Binding-site contacts:
Ligand atom C8 contacts residue VAL291 of chain 1.A at 4.2 Å (hydrophobic).
Ligand atom C7 contacts residue ASN279 of chain 1.A at 3.1 Å.
Ligand atom C4 contacts residue ASN279 of chain 1.A at 4.2 Å.
Ligand atom C8 contacts residue GLU69 of chain 1.B at 3.1 Å.
Ligand atom O7 contacts residue ASN279 of chain 1.A at 2.9 Å (h-bond).
Ligand atom C1 contacts residue ASN292 of chain 1.A at 4.2 Å.
Ligand atom N2 contacts residue VAL291 of chain 1.A at 3.5 Å (h-bond).
Ligand atom C2 contacts residue ASN279 of chain 1.A at 2.4 Å.
Ligand atom C3 contacts residue ASN279 of chain 1.A at 3.8 Å.
Ligand atom C1 contacts residue VAL291 of chain 1.A at 3.5 Å (hydrophobic).
Ligand atom C2 contacts residue VAL291 of chain 1.A at 3.9 Å (hydrophobic).
Ligand atom O6 contacts residue ASN292 of chain 1.A at 4.2 Å.
Ligand atom O5 contacts residue ASN279 of chain 1.A at 2.4 Å (h-bond).
Ligand atom C3 contacts residue VAL291 of chain 1.A at 4.2 Å (hydrophobic).
Ligand atom C5 contacts residue ASN292 of chain 1.A at 4.3 Å.
Ligand atom O5 contacts residue ASN292 of chain 1.A at 4.0 Å.
Ligand atom C8 contacts residue LYS293 of chain 1.A at 4.2 Å.
Ligand atom C7 contacts residue VAL291 of chain 1.A at 4.3 Å (hydrophobic).
Ligand atom N2 contacts residue ASN279 of chain 1.A at 2.9 Å (h-bond).
Ligand atom C8 contacts residue ASN279 of chain 1.A at 4.3 Å.
Ligand atom C5 contacts residue ASN279 of chain 1.A at 3.7 Å.
Ligand atom C1 contacts residue ASN279 of chain 1.A at 1.4 Å.
Ligand atom C8 contacts residue SER39 of chain 1.A at 3.2 Å.

Sequence of chain 1.B:
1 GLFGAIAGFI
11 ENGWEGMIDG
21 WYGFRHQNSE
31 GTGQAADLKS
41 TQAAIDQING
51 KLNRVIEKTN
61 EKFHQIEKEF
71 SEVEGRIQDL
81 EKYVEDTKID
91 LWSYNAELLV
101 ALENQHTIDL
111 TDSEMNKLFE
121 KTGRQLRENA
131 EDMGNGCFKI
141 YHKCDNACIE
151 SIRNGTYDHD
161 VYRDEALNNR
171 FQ

Sequence of chain 1.A:
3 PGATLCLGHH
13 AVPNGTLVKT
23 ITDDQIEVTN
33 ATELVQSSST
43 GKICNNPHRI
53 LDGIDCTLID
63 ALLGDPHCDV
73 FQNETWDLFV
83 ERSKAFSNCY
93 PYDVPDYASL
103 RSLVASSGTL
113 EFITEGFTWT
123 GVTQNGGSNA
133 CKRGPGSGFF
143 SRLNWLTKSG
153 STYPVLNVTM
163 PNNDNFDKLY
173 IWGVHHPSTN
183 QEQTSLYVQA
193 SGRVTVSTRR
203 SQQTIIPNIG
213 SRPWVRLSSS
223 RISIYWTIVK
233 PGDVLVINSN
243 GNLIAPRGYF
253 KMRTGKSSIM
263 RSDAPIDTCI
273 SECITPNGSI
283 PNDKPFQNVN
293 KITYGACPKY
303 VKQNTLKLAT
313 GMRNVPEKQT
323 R

A small-molecule ligand and the protein it binds are described below.
Small molecule (SMILES): CC(=O)N[C@H]1[C@H](O[C@H]2[C@H](O)[C@@H](NC(C)=O)CO[C@@H]2CO)O[C@H](CO)[C@@H](O)[C@@H]1O